Binding-site contacts:
Ligand atom O4 contacts residue SER30 of chain 1.L at 3.9 Å.
Ligand atom C8 contacts residue ASN278 of chain 1.E at 3.9 Å.
Ligand atom C8 contacts residue NAG1 of chain 1.RA at 3.8 Å.
Ligand atom N2 contacts residue ASN459 of chain 1.E at 2.7 Å (h-bond).
Ligand atom C6 contacts residue VAL32 of chain 1.L at 4.0 Å (hydrophobic).
Ligand atom C7 contacts residue ILE104 of chain 1.K at 4.1 Å (hydrophobic).
Ligand atom C5 contacts residue ASN459 of chain 1.E at 3.7 Å.
Ligand atom C4 contacts residue SER30 of chain 1.L at 4.1 Å.
Ligand atom O4 contacts residue VAL32 of chain 1.L at 3.4 Å.
Ligand atom C2 contacts residue ILE104 of chain 1.K at 3.8 Å (hydrophobic).
Ligand atom C2 contacts residue TYR112 of chain 1.K at 4.0 Å (hydrophobic).
Ligand atom C7 contacts residue ASN459 of chain 1.E at 3.2 Å.
Ligand atom O7 contacts residue ILE104 of chain 1.K at 3.3 Å.
Ligand atom C3 contacts residue TYR112 of chain 1.K at 3.8 Å (hydrophobic).
Ligand atom C3 contacts residue ASN459 of chain 1.E at 3.7 Å.
Ligand atom C7 contacts residue PHE105 of chain 1.K at 4.0 Å (hydrophobic).
Ligand atom C1 contacts residue ASN459 of chain 1.E at 1.4 Å.
Ligand atom C7 contacts residue ASN278 of chain 1.E at 4.1 Å.
Ligand atom O5 contacts residue ILE104 of chain 1.K at 4.1 Å.
Ligand atom C8 contacts residue PHE105 of chain 1.K at 3.3 Å (hydrophobic).
Ligand atom O3 contacts residue SER92 of chain 1.L at 3.7 Å.
Ligand atom O2 contacts residue TYR112 of chain 1.K at 3.1 Å (h-bond).
Ligand atom C6 contacts residue TYR112 of chain 1.K at 3.9 Å (hydrophobic).
Ligand atom C4 contacts residue SER92 of chain 1.L at 3.8 Å.
Ligand atom C2 contacts residue TYR112 of chain 1.K at 3.3 Å (hydrophobic).
Ligand atom N2 contacts residue PHE105 of chain 1.K at 3.6 Å.
Ligand atom O3 contacts residue ASP114 of chain 1.K at 2.9 Å (salt-bridge).
Ligand atom O3 contacts residue TYR112 of chain 1.K at 4.0 Å.
Ligand atom O7 contacts residue ASN278 of chain 1.E at 4.0 Å.
Ligand atom O6 contacts residue LEU281 of chain 1.E at 4.0 Å.
Ligand atom O7 contacts residue ASN459 of chain 1.E at 3.4 Å (h-bond).
Ligand atom O4 contacts residue ALA33 of chain 1.L at 3.9 Å.
Ligand atom C3 contacts residue ASP114 of chain 1.K at 4.1 Å.
Ligand atom C2 contacts residue ASN459 of chain 1.E at 2.4 Å.
Ligand atom O4 contacts residue SER92 of chain 1.L at 2.7 Å (h-bond).
Ligand atom O2 contacts residue ASP114 of chain 1.K at 3.8 Å.
Ligand atom O4 contacts residue ILE104 of chain 1.K at 3.6 Å.
Ligand atom C1 contacts residue TYR112 of chain 1.K at 3.6 Å (hydrophobic).
Ligand atom O5 contacts residue ASN459 of chain 1.E at 2.5 Å (h-bond).
Ligand atom C8 contacts residue ASP106 of chain 1.K at 3.5 Å.

Sequence of chain 1.K:
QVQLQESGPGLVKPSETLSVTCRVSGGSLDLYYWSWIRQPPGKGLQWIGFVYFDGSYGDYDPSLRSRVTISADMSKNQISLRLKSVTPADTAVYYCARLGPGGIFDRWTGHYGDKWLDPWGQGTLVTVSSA

Sequence of chain 1.E:
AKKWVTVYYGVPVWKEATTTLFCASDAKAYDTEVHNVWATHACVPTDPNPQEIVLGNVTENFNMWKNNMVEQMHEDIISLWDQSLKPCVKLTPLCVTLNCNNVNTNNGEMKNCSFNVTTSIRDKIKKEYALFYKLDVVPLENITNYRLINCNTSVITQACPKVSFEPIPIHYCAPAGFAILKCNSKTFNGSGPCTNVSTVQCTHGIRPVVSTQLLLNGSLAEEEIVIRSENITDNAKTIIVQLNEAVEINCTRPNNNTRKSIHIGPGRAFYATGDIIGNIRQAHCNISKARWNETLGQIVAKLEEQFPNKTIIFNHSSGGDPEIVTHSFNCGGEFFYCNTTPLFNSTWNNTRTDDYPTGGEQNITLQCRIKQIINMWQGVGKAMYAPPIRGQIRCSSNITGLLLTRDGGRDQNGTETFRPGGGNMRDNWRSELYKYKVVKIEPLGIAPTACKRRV

Sequence of chain 1.L:
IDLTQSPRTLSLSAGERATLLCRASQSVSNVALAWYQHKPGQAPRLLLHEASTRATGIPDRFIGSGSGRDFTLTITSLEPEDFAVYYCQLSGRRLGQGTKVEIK

A small-molecule ligand and the protein it binds are described below.
Small molecule (SMILES): CC(=O)N[C@H]1[C@H](O[C@H]2[C@H](O)[C@@H](NC(C)=O)CO[C@@H]2CO)O[C@H](CO)[C@@H](O[C@@H]2O[C@H](CO[C@H]3O[C@H](CO[C@H]4O[C@H](CO)[C@@H](O)[C@H](O)[C@@H]4O)[C@@H](O)[C@H](O[C@H]4O[C@H](CO)[C@@H](O)[C@H](O)[C@@H]4O)[C@@H]3O)[C@@H](O)[C@H](O[C@H]3O[C@H](CO)[C@@H](O)[C@H](O)[C@@H]3O)[C@@H]2O)[C@@H]1O